The small molecule below binds the protein below.
Small molecule (SMILES): CN(CCO)S(=O)(=O)c1ccc(N)cc1

Binding-site contacts:
Ligand atom O08 contacts residue ILE110 of chain 3.A at 4.2 Å.
Ligand atom N13 contacts residue ILE99 of chain 3.A at 3.5 Å.
Ligand atom C10 contacts residue ILE110 of chain 3.A at 3.9 Å (hydrophobic).
Ligand atom C04 contacts residue LEU122 of chain 3.A at 4.3 Å (hydrophobic).
Ligand atom O05 contacts residue ILE118 of chain 4.B at 3.6 Å.
Ligand atom C01 contacts residue ILE110 of chain 3.A at 4.1 Å (hydrophobic).
Ligand atom C10 contacts residue SER100 of chain 3.A at 3.3 Å.
Ligand atom C12 contacts residue SER100 of chain 3.A at 4.1 Å.
Ligand atom N13 contacts residue LEU122 of chain 3.A at 4.4 Å.
Ligand atom O07 contacts residue SER100 of chain 4.B at 3.2 Å (h-bond).
Ligand atom C12 contacts residue ILE99 of chain 3.A at 3.9 Å (hydrophobic).
Ligand atom C04 contacts residue ILE118 of chain 4.B at 3.9 Å (hydrophobic).
Ligand atom C09 contacts residue SER100 of chain 3.A at 4.2 Å.
Ligand atom C14 contacts residue ILE99 of chain 3.A at 3.9 Å (hydrophobic).
Ligand atom O05 contacts residue ILE118 of chain 3.A at 3.6 Å (h-bond).
Ligand atom C11 contacts residue LEU122 of chain 3.A at 4.2 Å (hydrophobic).
Ligand atom N13 contacts residue ASP81 of chain 3.A at 3.7 Å.
Ligand atom C01 contacts residue ILE118 of chain 3.A at 3.7 Å (hydrophobic).
Ligand atom C03 contacts residue ILE118 of chain 4.B at 4.4 Å (hydrophobic).
Ligand atom O07 contacts residue ILE110 of chain 4.B at 3.9 Å.
Ligand atom C04 contacts residue ILE118 of chain 3.A at 4.2 Å (hydrophobic).
Ligand atom C11 contacts residue SER100 of chain 3.A at 3.3 Å.
Ligand atom C12 contacts residue LEU122 of chain 3.A at 4.5 Å (hydrophobic).

Sequence of chain 4.B:
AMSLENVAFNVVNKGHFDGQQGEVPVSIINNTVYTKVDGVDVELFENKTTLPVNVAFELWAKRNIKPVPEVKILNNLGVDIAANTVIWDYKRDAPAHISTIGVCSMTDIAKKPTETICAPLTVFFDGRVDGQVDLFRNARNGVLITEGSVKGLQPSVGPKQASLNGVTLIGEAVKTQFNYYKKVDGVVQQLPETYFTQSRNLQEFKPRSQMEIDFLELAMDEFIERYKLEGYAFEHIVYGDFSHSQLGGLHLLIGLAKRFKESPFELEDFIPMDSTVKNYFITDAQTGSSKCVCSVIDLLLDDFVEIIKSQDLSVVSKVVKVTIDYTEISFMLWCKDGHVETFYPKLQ

Sequence of chain 3.A:
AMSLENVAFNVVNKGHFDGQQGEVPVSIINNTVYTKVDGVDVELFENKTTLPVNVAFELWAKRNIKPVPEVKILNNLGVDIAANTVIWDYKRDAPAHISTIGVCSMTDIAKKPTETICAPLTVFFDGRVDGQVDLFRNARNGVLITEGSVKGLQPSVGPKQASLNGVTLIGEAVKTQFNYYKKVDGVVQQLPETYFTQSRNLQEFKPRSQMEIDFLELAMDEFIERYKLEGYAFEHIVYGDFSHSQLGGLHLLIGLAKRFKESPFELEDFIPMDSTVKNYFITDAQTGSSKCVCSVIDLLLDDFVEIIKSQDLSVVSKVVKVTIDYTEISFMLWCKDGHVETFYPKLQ